A small-molecule ligand and the protein it binds are described below.
Small molecule (SMILES): COc1cc(CCNC(=O)c2[nH]c(-c3ccccc3C(F)(F)F)nc(=O)c2O)ccn1

Sequence of chain 2.A:
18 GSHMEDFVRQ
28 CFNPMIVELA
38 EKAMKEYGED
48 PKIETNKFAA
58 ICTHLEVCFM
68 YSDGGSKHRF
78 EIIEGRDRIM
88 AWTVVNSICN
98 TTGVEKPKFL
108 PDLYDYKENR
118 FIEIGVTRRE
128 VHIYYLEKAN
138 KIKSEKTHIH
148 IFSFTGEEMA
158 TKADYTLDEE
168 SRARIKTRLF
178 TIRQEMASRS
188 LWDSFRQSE

Binding-site contacts:
Ligand atom C12 contacts residue GLU120 of chain 2.A at 3.4 Å.
Ligand atom O15 contacts residue HIS61 of chain 2.A at 2.8 Å (h-bond).
Ligand atom O15 contacts residue ASP109 of chain 2.A at 3.8 Å.
Ligand atom F28 contacts residue ILE58 of chain 2.A at 3.7 Å.
Ligand atom C01 contacts residue ALA40 of chain 2.A at 4.1 Å (hydrophobic).
Ligand atom C14 contacts residue ILE121 of chain 2.A at 3.9 Å (hydrophobic).
Ligand atom C06 contacts residue TYR44 of chain 2.A at 3.3 Å (hydrophobic).
Ligand atom N16 contacts residue TYR131 of chain 2.A at 4.0 Å.
Ligand atom C09 contacts residue MN1 of chain 2.C at 3.1 Å.
Ligand atom O10 contacts residue LEU107 of chain 2.A at 3.6 Å.
Ligand atom N31 contacts residue GLU46 of chain 2.A at 4.2 Å.
Ligand atom C14 contacts residue HIS61 of chain 2.A at 3.4 Å.
Ligand atom C14 contacts residue MN1 of chain 2.B at 2.7 Å.
Ligand atom C07 contacts residue TYR44 of chain 2.A at 3.6 Å (hydrophobic).
Ligand atom C04 contacts residue TYR44 of chain 2.A at 3.8 Å (hydrophobic).
Ligand atom O15 contacts residue GLU120 of chain 2.A at 2.8 Å (salt-bridge).
Ligand atom O13 contacts residue GLU120 of chain 2.A at 3.0 Å (salt-bridge).
Ligand atom F27 contacts residue HIS61 of chain 2.A at 4.2 Å.
Ligand atom O13 contacts residue ASP109 of chain 2.A at 2.5 Å (salt-bridge).
Ligand atom O15 contacts residue MN1 of chain 2.B at 1.9 Å.
Ligand atom O13 contacts residue MN1 of chain 2.C at 2.1 Å.
Ligand atom C05 contacts residue TYR44 of chain 2.A at 4.0 Å (hydrophobic).
Ligand atom O10 contacts residue GLU81 of chain 2.A at 4.2 Å.
Ligand atom O13 contacts residue HIS61 of chain 2.A at 3.6 Å.
Ligand atom C12 contacts residue MN1 of chain 2.B at 3.0 Å.
Ligand atom C01 contacts residue MET41 of chain 2.A at 4.2 Å (hydrophobic).
Ligand atom C14 contacts residue GLU120 of chain 2.A at 3.2 Å.
Ligand atom O13 contacts residue GLU81 of chain 2.A at 4.0 Å.
Ligand atom C12 contacts residue MN1 of chain 2.C at 3.0 Å.
Ligand atom F28 contacts residue ALA57 of chain 2.A at 3.4 Å.
Ligand atom O15 contacts residue ILE121 of chain 2.A at 2.8 Å (h-bond).
Ligand atom O02 contacts residue GLU46 of chain 2.A at 3.9 Å.
Ligand atom F26 contacts residue ILE58 of chain 2.A at 3.9 Å.
Ligand atom C12 contacts residue HIS61 of chain 2.A at 3.8 Å.
Ligand atom C12 contacts residue ASP109 of chain 2.A at 3.8 Å.
Ligand atom N16 contacts residue MN1 of chain 2.B at 4.1 Å.
Ligand atom O10 contacts residue MN1 of chain 2.C at 2.6 Å.
Ligand atom C11 contacts residue MN1 of chain 2.C at 3.4 Å.
Ligand atom O13 contacts residue MN1 of chain 2.B at 2.5 Å.
Ligand atom N08 contacts residue MN1 of chain 2.C at 4.1 Å.